Binding-site contacts:
Ligand atom O6 contacts residue ARG187 of chain 1.C at 4.1 Å.
Ligand atom N2 contacts residue ASN192 of chain 1.C at 2.9 Å (h-bond).
Ligand atom C6 contacts residue GLN176 of chain 1.C at 4.5 Å.
Ligand atom C7 contacts residue ARG303 of chain 1.E at 3.7 Å.
Ligand atom O7 contacts residue ASN192 of chain 1.C at 3.6 Å (h-bond).
Ligand atom O5 contacts residue ASN192 of chain 1.C at 2.5 Å (h-bond).
Ligand atom C5 contacts residue ASN192 of chain 1.C at 3.8 Å.
Ligand atom O6 contacts residue GLN176 of chain 1.C at 3.4 Å (h-bond).
Ligand atom C8 contacts residue THR193 of chain 1.C at 4.0 Å.
Ligand atom C7 contacts residue ASN192 of chain 1.C at 3.4 Å.
Ligand atom C8 contacts residue ARG303 of chain 1.E at 3.7 Å.
Ligand atom C3 contacts residue ASN192 of chain 1.C at 3.9 Å.
Ligand atom C8 contacts residue ASN192 of chain 1.C at 3.7 Å.
Ligand atom O5 contacts residue ARG187 of chain 1.C at 3.7 Å.
Ligand atom C1 contacts residue ASN192 of chain 1.C at 1.5 Å.
Ligand atom C2 contacts residue ASN192 of chain 1.C at 2.5 Å.
Ligand atom C4 contacts residue ASN192 of chain 1.C at 4.4 Å.
Ligand atom O6 contacts residue VAL175 of chain 1.C at 3.6 Å.
Ligand atom C1 contacts residue ARG187 of chain 1.C at 4.3 Å.
Ligand atom O7 contacts residue ARG303 of chain 1.E at 3.0 Å (salt-bridge).

Sequence of chain 1.E:
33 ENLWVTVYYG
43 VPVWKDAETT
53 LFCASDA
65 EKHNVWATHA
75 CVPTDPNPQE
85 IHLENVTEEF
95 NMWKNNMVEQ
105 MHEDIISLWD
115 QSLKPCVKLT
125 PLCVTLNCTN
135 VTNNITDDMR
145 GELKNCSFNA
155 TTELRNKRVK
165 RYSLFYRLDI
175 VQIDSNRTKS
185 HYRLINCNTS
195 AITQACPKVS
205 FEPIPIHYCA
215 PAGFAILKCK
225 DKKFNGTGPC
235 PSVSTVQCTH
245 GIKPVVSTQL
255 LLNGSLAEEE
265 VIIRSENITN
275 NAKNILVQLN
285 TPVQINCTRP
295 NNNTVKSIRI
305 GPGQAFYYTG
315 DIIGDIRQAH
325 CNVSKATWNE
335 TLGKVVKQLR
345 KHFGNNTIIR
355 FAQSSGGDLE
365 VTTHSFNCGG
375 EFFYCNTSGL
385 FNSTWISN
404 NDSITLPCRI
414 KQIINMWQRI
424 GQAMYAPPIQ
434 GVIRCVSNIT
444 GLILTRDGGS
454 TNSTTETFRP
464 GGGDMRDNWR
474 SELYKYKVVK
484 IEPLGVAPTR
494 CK

Sequence of chain 1.C:
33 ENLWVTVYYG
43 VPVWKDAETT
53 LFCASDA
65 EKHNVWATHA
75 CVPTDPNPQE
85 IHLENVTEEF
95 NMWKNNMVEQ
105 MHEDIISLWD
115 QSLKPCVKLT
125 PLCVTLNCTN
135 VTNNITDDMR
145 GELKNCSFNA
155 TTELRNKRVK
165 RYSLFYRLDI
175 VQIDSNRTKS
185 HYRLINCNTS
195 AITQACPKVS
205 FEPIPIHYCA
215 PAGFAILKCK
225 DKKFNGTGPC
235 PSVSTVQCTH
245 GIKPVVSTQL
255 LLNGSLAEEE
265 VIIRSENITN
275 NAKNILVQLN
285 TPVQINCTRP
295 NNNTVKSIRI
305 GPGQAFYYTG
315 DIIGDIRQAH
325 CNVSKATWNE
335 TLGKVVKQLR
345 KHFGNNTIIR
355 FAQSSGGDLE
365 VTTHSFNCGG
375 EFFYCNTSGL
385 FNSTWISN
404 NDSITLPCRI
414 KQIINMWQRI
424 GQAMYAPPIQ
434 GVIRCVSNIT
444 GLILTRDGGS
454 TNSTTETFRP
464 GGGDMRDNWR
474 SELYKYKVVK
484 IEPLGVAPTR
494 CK

This protein binds this small molecule.
Small molecule (SMILES): CC(=O)N[C@H]1[C@H](O[C@H]2[C@H](O)[C@@H](NC(C)=O)CO[C@@H]2CO)O[C@H](CO)[C@@H](O)[C@@H]1O